A protein and the small-molecule ligand that binds it are described below.
Small molecule (SMILES): NC(N)=NCCC[C@H](NC(=O)[C@@H]1CCCN1)C(=O)N[C@H](C=O)Cc1cnc[nH]1

Binding-site contacts:
Ligand atom CE1 contacts residue LEU348 of chain 48.Q at 3.9 Å (hydrophobic).
Ligand atom N contacts residue ASN617 of chain 48.Q at 3.6 Å.
Ligand atom CG contacts residue GLU894 of chain 48.Q at 3.9 Å.
Ligand atom N contacts residue CYS621 of chain 48.Q at 2.8 Å (h-bond).
Ligand atom CB contacts residue TYR619 of chain 48.Q at 3.0 Å (hydrophobic).
Ligand atom O contacts residue ARG649 of chain 48.Q at 3.9 Å.
Ligand atom CG contacts residue ARG46 of chain 48.S at 3.9 Å.
Ligand atom C contacts residue ARG845 of chain 48.Q at 3.6 Å.
Ligand atom CD contacts residue CYS621 of chain 48.Q at 3.6 Å (hydrophobic).
Ligand atom CD contacts residue ARG46 of chain 48.S at 4.1 Å.
Ligand atom CG contacts residue TYR619 of chain 48.Q at 3.8 Å (hydrophobic).
Ligand atom N contacts residue TYR619 of chain 48.Q at 3.5 Å (h-bond).
Ligand atom CB contacts residue ARG649 of chain 48.Q at 3.6 Å.
Ligand atom CB contacts residue GLU894 of chain 48.Q at 3.5 Å.
Ligand atom CG contacts residue ASN617 of chain 48.Q at 4.1 Å.
Ligand atom CB contacts residue TYR619 of chain 48.Q at 3.8 Å (hydrophobic).
Ligand atom CD2 contacts residue GLU894 of chain 48.Q at 3.7 Å.
Ligand atom N contacts residue ARG649 of chain 48.Q at 4.1 Å.
Ligand atom CG contacts residue PHE896 of chain 48.Q at 3.0 Å (hydrophobic).
Ligand atom O contacts residue TYR619 of chain 48.Q at 2.6 Å.
Ligand atom CB contacts residue PHE896 of chain 48.Q at 3.3 Å (hydrophobic).
Ligand atom CE1 contacts residue LEU620 of chain 48.Q at 3.5 Å (hydrophobic).
Ligand atom ND1 contacts residue LEU620 of chain 48.Q at 3.0 Å.
Ligand atom N contacts residue TYR619 of chain 48.Q at 3.6 Å.
Ligand atom CD contacts residue ASP897 of chain 48.Q at 3.5 Å.
Ligand atom CA contacts residue ARG649 of chain 48.Q at 3.4 Å.
Ligand atom CA contacts residue TYR619 of chain 48.Q at 3.9 Å (hydrophobic).
Ligand atom CD2 contacts residue ARG845 of chain 48.Q at 3.5 Å.
Ligand atom O contacts residue ALA857 of chain 48.Q at 4.0 Å.
Ligand atom C contacts residue TYR619 of chain 48.Q at 3.1 Å (hydrophobic).
Ligand atom NE2 contacts residue GLU894 of chain 48.Q at 4.1 Å.
Ligand atom CB contacts residue ALA857 of chain 48.Q at 3.9 Å (hydrophobic).
Ligand atom N contacts residue ASP618 of chain 48.Q at 3.9 Å.
Ligand atom CE1 contacts residue MET843 of chain 48.Q at 3.6 Å (hydrophobic).
Ligand atom CD contacts residue ASN617 of chain 48.Q at 3.2 Å.
Ligand atom CD contacts residue PHE896 of chain 48.Q at 4.1 Å (hydrophobic).
Ligand atom CB contacts residue ARG649 of chain 48.Q at 4.1 Å.
Ligand atom CA contacts residue CYS621 of chain 48.Q at 3.7 Å (hydrophobic).
Ligand atom O contacts residue ARG845 of chain 48.Q at 3.8 Å.
Ligand atom CA contacts residue TYR619 of chain 48.Q at 3.8 Å (hydrophobic).

Sequence of chain 48.Q:
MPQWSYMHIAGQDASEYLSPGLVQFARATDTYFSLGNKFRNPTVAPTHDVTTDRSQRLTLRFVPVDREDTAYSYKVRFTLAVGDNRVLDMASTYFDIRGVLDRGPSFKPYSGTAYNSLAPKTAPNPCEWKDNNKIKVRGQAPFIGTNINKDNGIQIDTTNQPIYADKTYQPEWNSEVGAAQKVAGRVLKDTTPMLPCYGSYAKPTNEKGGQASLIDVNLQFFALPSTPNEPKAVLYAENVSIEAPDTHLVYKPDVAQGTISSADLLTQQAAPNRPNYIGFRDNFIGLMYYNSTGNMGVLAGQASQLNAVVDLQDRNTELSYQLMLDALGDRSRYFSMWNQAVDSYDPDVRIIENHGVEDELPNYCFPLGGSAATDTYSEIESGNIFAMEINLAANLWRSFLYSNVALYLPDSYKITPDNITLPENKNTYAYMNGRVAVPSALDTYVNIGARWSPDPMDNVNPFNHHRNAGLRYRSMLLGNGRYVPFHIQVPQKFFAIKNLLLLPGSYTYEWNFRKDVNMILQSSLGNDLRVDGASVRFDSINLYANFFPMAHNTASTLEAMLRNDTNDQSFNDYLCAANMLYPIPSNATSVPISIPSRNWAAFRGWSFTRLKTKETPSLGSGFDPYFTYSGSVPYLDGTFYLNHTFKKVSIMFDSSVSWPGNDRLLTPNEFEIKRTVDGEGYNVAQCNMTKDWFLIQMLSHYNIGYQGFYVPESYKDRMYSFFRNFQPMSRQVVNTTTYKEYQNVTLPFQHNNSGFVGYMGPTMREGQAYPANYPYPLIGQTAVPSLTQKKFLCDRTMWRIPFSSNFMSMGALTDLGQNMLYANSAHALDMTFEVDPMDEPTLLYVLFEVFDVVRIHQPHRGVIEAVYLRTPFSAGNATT

Sequence of chain 48.S:
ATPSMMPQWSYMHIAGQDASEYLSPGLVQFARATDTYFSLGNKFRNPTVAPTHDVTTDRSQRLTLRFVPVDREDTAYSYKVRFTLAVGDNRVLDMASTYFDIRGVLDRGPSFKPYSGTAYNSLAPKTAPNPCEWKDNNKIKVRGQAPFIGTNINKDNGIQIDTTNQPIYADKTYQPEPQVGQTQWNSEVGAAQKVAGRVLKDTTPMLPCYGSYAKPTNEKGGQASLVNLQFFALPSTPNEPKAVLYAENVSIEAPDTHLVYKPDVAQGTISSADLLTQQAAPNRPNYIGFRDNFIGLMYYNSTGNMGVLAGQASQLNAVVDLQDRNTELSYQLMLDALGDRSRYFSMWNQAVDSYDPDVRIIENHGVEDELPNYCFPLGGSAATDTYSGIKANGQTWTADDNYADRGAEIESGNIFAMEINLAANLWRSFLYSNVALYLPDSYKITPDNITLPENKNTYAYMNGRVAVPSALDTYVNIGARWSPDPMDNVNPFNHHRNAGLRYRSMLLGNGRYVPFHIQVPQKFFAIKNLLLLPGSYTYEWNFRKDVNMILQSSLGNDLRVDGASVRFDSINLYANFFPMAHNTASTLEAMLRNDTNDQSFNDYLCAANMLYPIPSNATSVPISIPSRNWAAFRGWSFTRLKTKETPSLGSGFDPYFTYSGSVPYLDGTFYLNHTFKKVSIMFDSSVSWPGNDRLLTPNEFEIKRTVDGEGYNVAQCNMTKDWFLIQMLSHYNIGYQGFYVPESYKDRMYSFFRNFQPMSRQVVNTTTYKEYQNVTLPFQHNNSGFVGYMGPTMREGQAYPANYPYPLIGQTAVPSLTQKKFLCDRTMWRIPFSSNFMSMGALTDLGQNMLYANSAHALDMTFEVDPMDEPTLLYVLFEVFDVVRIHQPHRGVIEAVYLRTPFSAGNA